Binding-site contacts:
Ligand atom O13 contacts residue ASP8 of chain 1.A at 3.4 Å (salt-bridge).
Ligand atom O1A contacts residue HIS170 of chain 1.A at 2.5 Å (h-bond).
Ligand atom C1 contacts residue HIS170 of chain 1.A at 4.0 Å.
Ligand atom O1A contacts residue GLY165 of chain 1.A at 3.2 Å.
Ligand atom O2 contacts residue ARG135 of chain 1.A at 3.4 Å (salt-bridge).
Ligand atom O3 contacts residue LYS41 of chain 1.A at 3.6 Å.
Ligand atom C2 contacts residue ARG135 of chain 1.A at 3.9 Å.
Ligand atom O4 contacts residue GLU45 of chain 1.A at 2.5 Å (salt-bridge).
Ligand atom O1B contacts residue GLY166 of chain 1.A at 3.4 Å (h-bond).
Ligand atom O5 contacts residue PHE168 of chain 1.A at 3.9 Å.
Ligand atom O2 contacts residue THR140 of chain 1.A at 2.8 Å (h-bond).
Ligand atom C21 contacts residue GLY165 of chain 1.A at 3.7 Å.
Ligand atom C2 contacts residue THR140 of chain 1.A at 3.7 Å.
Ligand atom O13 contacts residue PO41 of chain 1.D at 3.0 Å (h-bond).
Ligand atom C6 contacts residue THR122 of chain 1.A at 4.0 Å.
Ligand atom C21 contacts residue HIS170 of chain 1.A at 3.7 Å.
Ligand atom O1B contacts residue ARG167 of chain 1.A at 2.8 Å (salt-bridge).
Ligand atom O1 contacts residue ALA40 of chain 1.A at 4.0 Å.
Ligand atom O3 contacts residue ALA40 of chain 1.A at 3.8 Å.
Ligand atom C3 contacts residue ARG135 of chain 1.A at 4.0 Å.
Ligand atom O4 contacts residue LYS41 of chain 1.A at 3.3 Å (salt-bridge).
Ligand atom C1 contacts residue TYR110 of chain 1.A at 4.1 Å (hydrophobic).
Ligand atom C6 contacts residue LEU124 of chain 1.A at 4.0 Å (hydrophobic).
Ligand atom O3 contacts residue ARG135 of chain 1.A at 3.0 Å (salt-bridge).
Ligand atom O1B contacts residue GLY165 of chain 1.A at 3.1 Å.
Ligand atom O3 contacts residue GLU45 of chain 1.A at 2.5 Å (salt-bridge).
Ligand atom O1 contacts residue HIS170 of chain 1.A at 4.1 Å.
Ligand atom C4 contacts residue GLU45 of chain 1.A at 3.5 Å.
Ligand atom C3 contacts residue LYS41 of chain 1.A at 4.1 Å.
Ligand atom C23 contacts residue GLY165 of chain 1.A at 3.5 Å.
Ligand atom C2 contacts residue HIS170 of chain 1.A at 3.8 Å.
Ligand atom C3 contacts residue GLU45 of chain 1.A at 3.6 Å.
Ligand atom O1B contacts residue PHE168 of chain 1.A at 3.1 Å (h-bond).
Ligand atom O3 contacts residue ALA132 of chain 1.A at 4.0 Å.
Ligand atom O2 contacts residue TYR110 of chain 1.A at 3.1 Å.
Ligand atom O6 contacts residue THR122 of chain 1.A at 4.0 Å.
Ligand atom C21 contacts residue PHE168 of chain 1.A at 3.9 Å (hydrophobic).
Ligand atom C21 contacts residue ARG167 of chain 1.A at 4.0 Å.
Ligand atom O1A contacts residue PHE168 of chain 1.A at 3.8 Å.
Ligand atom O5 contacts residue TYR110 of chain 1.A at 3.5 Å (h-bond).

This small molecule binds to this protein.
Small molecule (SMILES): O=C(O)[C@@H](CO)O[C@H]1O[C@H](CO)[C@@H](O)[C@H](O)[C@@H]1O

Sequence of chain 1.A:
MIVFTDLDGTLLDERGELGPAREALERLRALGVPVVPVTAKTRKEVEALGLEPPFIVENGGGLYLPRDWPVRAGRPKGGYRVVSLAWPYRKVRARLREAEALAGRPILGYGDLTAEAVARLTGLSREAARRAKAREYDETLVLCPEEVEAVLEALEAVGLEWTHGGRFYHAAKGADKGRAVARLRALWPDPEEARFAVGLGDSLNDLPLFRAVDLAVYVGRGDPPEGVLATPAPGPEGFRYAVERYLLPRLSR